Sequence of chain 1.C:
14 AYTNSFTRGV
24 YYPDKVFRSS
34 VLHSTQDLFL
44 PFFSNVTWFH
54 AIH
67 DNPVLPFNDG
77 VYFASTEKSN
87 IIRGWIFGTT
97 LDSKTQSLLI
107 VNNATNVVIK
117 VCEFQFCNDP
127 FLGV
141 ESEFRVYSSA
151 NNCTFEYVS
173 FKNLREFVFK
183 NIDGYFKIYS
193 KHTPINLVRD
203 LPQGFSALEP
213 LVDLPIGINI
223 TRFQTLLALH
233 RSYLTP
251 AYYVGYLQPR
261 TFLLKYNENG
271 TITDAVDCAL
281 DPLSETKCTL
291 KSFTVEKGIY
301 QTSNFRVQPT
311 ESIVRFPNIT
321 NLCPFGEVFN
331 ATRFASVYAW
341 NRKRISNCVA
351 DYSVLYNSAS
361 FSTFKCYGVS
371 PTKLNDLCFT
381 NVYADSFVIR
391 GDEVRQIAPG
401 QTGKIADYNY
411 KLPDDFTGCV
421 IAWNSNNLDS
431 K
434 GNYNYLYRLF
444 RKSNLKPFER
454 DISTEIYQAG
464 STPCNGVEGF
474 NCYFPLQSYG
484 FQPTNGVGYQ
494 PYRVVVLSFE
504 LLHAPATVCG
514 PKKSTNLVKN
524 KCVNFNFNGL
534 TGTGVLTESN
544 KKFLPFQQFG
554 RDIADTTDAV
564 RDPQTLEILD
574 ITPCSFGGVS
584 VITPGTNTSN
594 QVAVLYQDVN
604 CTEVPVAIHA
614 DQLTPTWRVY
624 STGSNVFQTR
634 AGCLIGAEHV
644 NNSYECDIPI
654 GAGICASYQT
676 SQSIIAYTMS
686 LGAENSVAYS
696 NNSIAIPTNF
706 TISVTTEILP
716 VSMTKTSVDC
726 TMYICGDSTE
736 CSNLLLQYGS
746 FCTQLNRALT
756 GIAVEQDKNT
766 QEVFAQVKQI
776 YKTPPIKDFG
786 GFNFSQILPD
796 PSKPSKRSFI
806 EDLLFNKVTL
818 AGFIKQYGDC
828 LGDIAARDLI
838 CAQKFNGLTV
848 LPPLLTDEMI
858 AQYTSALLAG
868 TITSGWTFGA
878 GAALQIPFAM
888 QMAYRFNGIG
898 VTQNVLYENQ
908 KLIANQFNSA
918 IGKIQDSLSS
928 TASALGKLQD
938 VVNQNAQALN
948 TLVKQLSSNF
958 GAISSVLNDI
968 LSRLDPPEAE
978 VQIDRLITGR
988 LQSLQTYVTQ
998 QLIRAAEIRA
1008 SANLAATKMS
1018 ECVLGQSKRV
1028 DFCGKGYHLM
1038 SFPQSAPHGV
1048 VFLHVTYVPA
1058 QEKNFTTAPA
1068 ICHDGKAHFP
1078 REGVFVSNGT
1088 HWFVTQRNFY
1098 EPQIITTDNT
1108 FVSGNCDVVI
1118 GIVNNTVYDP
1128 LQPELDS

The protein below binds the small molecule below.
Small molecule (SMILES): CC(=O)N[C@@H]1[C@@H](O)[C@H](O)[C@@H](CO)O[C@H]1O

Binding-site contacts:
Ligand atom O6 contacts residue ASN330 of chain 1.C at 4.0 Å.
Ligand atom C4 contacts residue ASN330 of chain 1.C at 4.2 Å.
Ligand atom C7 contacts residue GLY326 of chain 1.C at 3.9 Å.
Ligand atom C8 contacts residue PHE325 of chain 1.C at 4.0 Å (hydrophobic).
Ligand atom O7 contacts residue GLY326 of chain 1.C at 3.3 Å.
Ligand atom O7 contacts residue ASN330 of chain 1.C at 3.3 Å (h-bond).
Ligand atom C8 contacts residue GLY326 of chain 1.C at 3.9 Å.
Ligand atom C7 contacts residue ASN330 of chain 1.C at 3.4 Å.
Ligand atom C2 contacts residue ASN330 of chain 1.C at 2.5 Å.
Ligand atom C1 contacts residue ASN330 of chain 1.C at 1.4 Å.
Ligand atom C5 contacts residue ASN330 of chain 1.C at 3.6 Å.
Ligand atom N2 contacts residue ASN330 of chain 1.C at 3.0 Å (h-bond).
Ligand atom O5 contacts residue ASN330 of chain 1.C at 2.3 Å (h-bond).
Ligand atom C3 contacts residue ASN330 of chain 1.C at 3.8 Å.